Binding-site contacts:
Ligand atom C12 contacts residue GLY195 of chain 1.B at 3.7 Å.
Ligand atom C12 contacts residue MET131 of chain 1.B at 4.0 Å (hydrophobic).
Ligand atom C5 contacts residue VAL167 of chain 1.B at 3.8 Å (hydrophobic).
Ligand atom O16 contacts residue GLY195 of chain 1.B at 4.0 Å.
Ligand atom C6 contacts residue VAL167 of chain 1.B at 3.8 Å (hydrophobic).
Ligand atom C15 contacts residue VAL116 of chain 1.B at 4.0 Å (hydrophobic).
Ligand atom N7 contacts residue LEU158 of chain 1.B at 3.7 Å.
Ligand atom C8 contacts residue ASP137 of chain 1.B at 3.4 Å.
Ligand atom C14 contacts residue GLY195 of chain 1.B at 3.8 Å.
Ligand atom N3 contacts residue ALA197 of chain 1.B at 4.0 Å.
Ligand atom C14 contacts residue TYR193 of chain 1.B at 3.9 Å (hydrophobic).
Ligand atom C11 contacts residue VAL167 of chain 1.B at 3.9 Å (hydrophobic).
Ligand atom N9 contacts residue MET101 of chain 1.B at 3.7 Å.
Ligand atom N7 contacts residue LEU159 of chain 1.B at 2.9 Å (h-bond).
Ligand atom C5 contacts residue ASP137 of chain 1.B at 3.8 Å.
Ligand atom N9 contacts residue PHE156 of chain 1.B at 3.9 Å.
Ligand atom C15 contacts residue GLY195 of chain 1.B at 4.0 Å.
Ligand atom C2 contacts residue LEU126 of chain 1.B at 3.8 Å (hydrophobic).
Ligand atom N10 contacts residue VAL167 of chain 1.B at 3.7 Å.
Ligand atom C8 contacts residue LEU159 of chain 1.B at 3.8 Å (hydrophobic).
Ligand atom N10 contacts residue MET131 of chain 1.B at 3.5 Å.
Ligand atom C8 contacts residue PHE156 of chain 1.B at 3.7 Å (hydrophobic).
Ligand atom N1 contacts residue LEU126 of chain 1.B at 3.7 Å.
Ligand atom C11 contacts residue MET131 of chain 1.B at 3.9 Å (hydrophobic).
Ligand atom C15 contacts residue ALA77 of chain 1.B at 3.7 Å (hydrophobic).
Ligand atom O16 contacts residue THR169 of chain 1.B at 2.8 Å (h-bond).
Ligand atom C12 contacts residue ASP137 of chain 1.B at 3.6 Å.
Ligand atom C8 contacts residue MET101 of chain 1.B at 3.7 Å (hydrophobic).
Ligand atom O16 contacts residue ILE141 of chain 1.B at 3.9 Å.
Ligand atom C4 contacts residue LEU159 of chain 1.B at 4.0 Å (hydrophobic).
Ligand atom C6 contacts residue ASP137 of chain 1.B at 3.9 Å.
Ligand atom C13 contacts residue GLY195 of chain 1.B at 3.5 Å.
Ligand atom C11 contacts residue ASP137 of chain 1.B at 3.8 Å.
Ligand atom C12 contacts residue VAL167 of chain 1.B at 3.8 Å (hydrophobic).
Ligand atom N10 contacts residue ASP137 of chain 1.B at 2.9 Å (salt-bridge).
Ligand atom C2 contacts residue ALA197 of chain 1.B at 3.4 Å (hydrophobic).
Ligand atom N9 contacts residue VAL167 of chain 1.B at 3.9 Å.
Ligand atom N9 contacts residue ASP137 of chain 1.B at 2.7 Å (salt-bridge).
Ligand atom C6 contacts residue MET131 of chain 1.B at 3.9 Å (hydrophobic).
Ligand atom N1 contacts residue ALA197 of chain 1.B at 3.8 Å.

A protein and the small-molecule ligand that binds it are described below.
Small molecule (SMILES): C/C(=C\CNc1ncnc2[nH]cnc12)CO

Sequence of chain 1.B:
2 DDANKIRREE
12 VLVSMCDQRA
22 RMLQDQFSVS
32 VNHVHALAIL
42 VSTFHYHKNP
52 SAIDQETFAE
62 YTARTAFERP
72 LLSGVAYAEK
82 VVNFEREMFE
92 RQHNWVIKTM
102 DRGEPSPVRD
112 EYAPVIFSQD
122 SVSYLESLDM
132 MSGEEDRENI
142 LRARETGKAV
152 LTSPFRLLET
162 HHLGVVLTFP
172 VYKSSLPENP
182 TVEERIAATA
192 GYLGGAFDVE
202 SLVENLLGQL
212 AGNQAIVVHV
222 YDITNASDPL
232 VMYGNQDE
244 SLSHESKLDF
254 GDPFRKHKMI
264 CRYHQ